Sequence of chain 1.B:
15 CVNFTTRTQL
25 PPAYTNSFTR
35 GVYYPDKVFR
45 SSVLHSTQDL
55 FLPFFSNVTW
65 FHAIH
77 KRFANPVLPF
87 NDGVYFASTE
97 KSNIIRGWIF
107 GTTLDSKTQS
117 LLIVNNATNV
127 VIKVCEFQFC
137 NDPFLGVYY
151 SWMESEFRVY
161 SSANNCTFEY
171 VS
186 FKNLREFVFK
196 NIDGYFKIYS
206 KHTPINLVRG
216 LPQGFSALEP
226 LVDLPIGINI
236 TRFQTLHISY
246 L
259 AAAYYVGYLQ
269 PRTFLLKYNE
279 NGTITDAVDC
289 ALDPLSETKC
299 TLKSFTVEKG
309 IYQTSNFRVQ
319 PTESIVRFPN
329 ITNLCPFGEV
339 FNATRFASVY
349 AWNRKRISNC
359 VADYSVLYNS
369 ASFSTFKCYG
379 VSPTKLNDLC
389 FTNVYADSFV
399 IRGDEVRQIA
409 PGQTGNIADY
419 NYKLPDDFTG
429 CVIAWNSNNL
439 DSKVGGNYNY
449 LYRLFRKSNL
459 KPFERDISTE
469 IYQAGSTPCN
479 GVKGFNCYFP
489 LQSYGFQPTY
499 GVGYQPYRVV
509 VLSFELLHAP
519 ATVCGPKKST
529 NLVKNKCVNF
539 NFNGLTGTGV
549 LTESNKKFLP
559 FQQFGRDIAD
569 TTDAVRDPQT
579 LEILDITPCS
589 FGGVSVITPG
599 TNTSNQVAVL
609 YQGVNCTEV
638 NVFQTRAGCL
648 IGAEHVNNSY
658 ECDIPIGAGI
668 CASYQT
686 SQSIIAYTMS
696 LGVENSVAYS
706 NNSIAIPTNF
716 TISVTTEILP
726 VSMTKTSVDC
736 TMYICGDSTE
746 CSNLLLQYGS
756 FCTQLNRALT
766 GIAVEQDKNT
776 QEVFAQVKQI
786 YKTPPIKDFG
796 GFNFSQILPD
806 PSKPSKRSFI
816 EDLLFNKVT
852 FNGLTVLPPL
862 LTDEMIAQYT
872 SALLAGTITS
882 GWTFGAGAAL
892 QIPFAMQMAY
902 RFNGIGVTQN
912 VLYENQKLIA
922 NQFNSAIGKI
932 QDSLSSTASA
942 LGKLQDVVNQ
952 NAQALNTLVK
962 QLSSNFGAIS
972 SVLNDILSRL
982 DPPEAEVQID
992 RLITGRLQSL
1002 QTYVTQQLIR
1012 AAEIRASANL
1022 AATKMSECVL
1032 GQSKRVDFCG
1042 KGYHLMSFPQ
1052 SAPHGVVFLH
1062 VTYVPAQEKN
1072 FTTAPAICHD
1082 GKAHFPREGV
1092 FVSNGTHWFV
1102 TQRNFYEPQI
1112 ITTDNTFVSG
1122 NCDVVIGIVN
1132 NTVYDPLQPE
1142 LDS

The small molecule below binds the protein below.
Small molecule (SMILES): CC(=O)N[C@@H]1[C@@H](O)[C@H](O)[C@@H](CO)O[C@H]1O

Binding-site contacts:
Ligand atom N2 contacts residue ASN600 of chain 1.B at 2.9 Å (h-bond).
Ligand atom O5 contacts residue ASN600 of chain 1.B at 2.4 Å (h-bond).
Ligand atom C1 contacts residue ASN600 of chain 1.B at 1.4 Å.
Ligand atom C7 contacts residue ASN600 of chain 1.B at 3.0 Å.
Ligand atom C8 contacts residue THR601 of chain 1.B at 4.5 Å.
Ligand atom C3 contacts residue ASN600 of chain 1.B at 3.8 Å.
Ligand atom C1 contacts residue THR601 of chain 1.B at 4.1 Å.
Ligand atom C5 contacts residue ASN600 of chain 1.B at 3.7 Å.
Ligand atom C7 contacts residue THR601 of chain 1.B at 4.4 Å.
Ligand atom N2 contacts residue THR601 of chain 1.B at 3.9 Å.
Ligand atom C2 contacts residue ASN600 of chain 1.B at 2.5 Å.
Ligand atom C8 contacts residue ASN600 of chain 1.B at 4.3 Å.
Ligand atom O7 contacts residue ASN600 of chain 1.B at 2.7 Å (h-bond).
Ligand atom C4 contacts residue ASN600 of chain 1.B at 4.2 Å.